A protein and the small-molecule ligand that binds it are described below.
Small molecule (SMILES): CC(=O)N[C@@H]1[C@@H](O)[C@H](O)[C@@H](CO)O[C@H]1O

Binding-site contacts:
Ligand atom C8 contacts residue GLU164 of chain 1.E at 4.0 Å.
Ligand atom C3 contacts residue ASN231 of chain 1.E at 3.8 Å.
Ligand atom O7 contacts residue ASN231 of chain 1.E at 3.4 Å (h-bond).
Ligand atom N2 contacts residue ASN231 of chain 1.E at 2.8 Å (h-bond).
Ligand atom C8 contacts residue ASN231 of chain 1.E at 4.4 Å.
Ligand atom O5 contacts residue ASN231 of chain 1.E at 2.4 Å (h-bond).
Ligand atom C2 contacts residue ASN231 of chain 1.E at 2.4 Å.
Ligand atom C4 contacts residue ASN231 of chain 1.E at 4.2 Å.
Ligand atom O5 contacts residue LYS160 of chain 1.E at 4.4 Å.
Ligand atom C5 contacts residue ASN231 of chain 1.E at 3.7 Å.
Ligand atom C7 contacts residue GLU164 of chain 1.E at 3.6 Å.
Ligand atom C7 contacts residue ASN231 of chain 1.E at 3.3 Å.
Ligand atom O7 contacts residue GLU164 of chain 1.E at 2.6 Å (salt-bridge).
Ligand atom C1 contacts residue ASN231 of chain 1.E at 1.4 Å.

Sequence of chain 1.E:
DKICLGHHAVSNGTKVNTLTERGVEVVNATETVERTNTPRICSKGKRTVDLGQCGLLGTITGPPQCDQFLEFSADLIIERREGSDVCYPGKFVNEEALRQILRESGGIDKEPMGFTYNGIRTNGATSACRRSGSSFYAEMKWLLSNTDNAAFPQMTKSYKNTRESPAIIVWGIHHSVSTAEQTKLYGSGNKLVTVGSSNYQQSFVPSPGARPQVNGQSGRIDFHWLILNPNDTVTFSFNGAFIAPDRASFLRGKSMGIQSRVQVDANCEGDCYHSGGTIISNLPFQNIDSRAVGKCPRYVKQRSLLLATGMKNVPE